Sequence of chain 2.A:
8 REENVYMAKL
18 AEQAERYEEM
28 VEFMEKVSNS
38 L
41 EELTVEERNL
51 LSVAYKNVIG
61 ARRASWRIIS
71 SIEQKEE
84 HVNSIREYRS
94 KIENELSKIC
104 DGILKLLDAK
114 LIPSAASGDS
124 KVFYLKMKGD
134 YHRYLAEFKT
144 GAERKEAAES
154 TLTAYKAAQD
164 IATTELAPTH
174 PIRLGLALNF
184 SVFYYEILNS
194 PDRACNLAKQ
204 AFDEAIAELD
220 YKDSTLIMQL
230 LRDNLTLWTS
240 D

Sequence of chain 2.B:
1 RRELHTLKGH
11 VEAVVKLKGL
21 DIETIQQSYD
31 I

Binding-site contacts:
Ligand atom NBG contacts residue ASP222 of chain 2.A at 3.8 Å.
Ligand atom CAK contacts residue ASP122 of chain 2.A at 3.8 Å.
Ligand atom OAC contacts residue ASN49 of chain 2.A at 3.1 Å.
Ligand atom CBD contacts residue ASP222 of chain 2.A at 3.9 Å.
Ligand atom NBH contacts residue ILE31 of chain 2.B at 3.9 Å.
Ligand atom CAL contacts residue ARG48 of chain 2.A at 4.2 Å.
Ligand atom CAI contacts residue ARG48 of chain 2.A at 3.7 Å.
Ligand atom OAD contacts residue ILE31 of chain 2.B at 2.9 Å.
Ligand atom CAQ contacts residue ASP222 of chain 2.A at 3.8 Å.
Ligand atom CBE contacts residue ILE175 of chain 2.A at 4.0 Å (hydrophobic).
Ligand atom OAA contacts residue ILE31 of chain 2.B at 4.1 Å.
Ligand atom CAJ contacts residue VAL45 of chain 2.A at 4.2 Å (hydrophobic).
Ligand atom OAF contacts residue VAL45 of chain 2.A at 3.8 Å.
Ligand atom CBF contacts residue ASP222 of chain 2.A at 3.5 Å.
Ligand atom OAB contacts residue HIS173 of chain 2.A at 4.0 Å.
Ligand atom CAL contacts residue ILE175 of chain 2.A at 4.1 Å (hydrophobic).
Ligand atom OAG contacts residue HIS5 of chain 2.B at 3.5 Å (h-bond).
Ligand atom OAH contacts residue LYS129 of chain 2.A at 2.7 Å.
Ligand atom CAV contacts residue ASN49 of chain 2.A at 3.6 Å.
Ligand atom OAF contacts residue ASN49 of chain 2.A at 2.8 Å (h-bond).
Ligand atom OAA contacts residue LYS56 of chain 2.A at 3.6 Å.
Ligand atom CAX contacts residue ASN49 of chain 2.A at 3.5 Å.
Ligand atom OAH contacts residue GLY178 of chain 2.A at 3.7 Å.
Ligand atom CAP contacts residue ILE175 of chain 2.A at 3.6 Å (hydrophobic).
Ligand atom OAB contacts residue PRO174 of chain 2.A at 2.9 Å.
Ligand atom CAU contacts residue LYS56 of chain 2.A at 3.8 Å.
Ligand atom OAE contacts residue LYS56 of chain 2.A at 3.2 Å (salt-bridge).
Ligand atom NBH contacts residue LYS129 of chain 2.A at 3.7 Å.
Ligand atom CAP contacts residue PRO174 of chain 2.A at 3.4 Å (hydrophobic).
Ligand atom CAS contacts residue ILE175 of chain 2.A at 3.4 Å (hydrophobic).
Ligand atom CAW contacts residue PRO174 of chain 2.A at 4.1 Å (hydrophobic).
Ligand atom CAW contacts residue ILE175 of chain 2.A at 4.1 Å (hydrophobic).
Ligand atom CAI contacts residue ASP122 of chain 2.A at 3.6 Å.
Ligand atom CAJ contacts residue ARG48 of chain 2.A at 3.1 Å.
Ligand atom OAH contacts residue ILE175 of chain 2.A at 4.0 Å.
Ligand atom CAM contacts residue HIS173 of chain 2.A at 4.1 Å.
Ligand atom OAB contacts residue ILE175 of chain 2.A at 3.8 Å.
Ligand atom CAS contacts residue PRO174 of chain 2.A at 4.0 Å (hydrophobic).
Ligand atom OAD contacts residue LYS129 of chain 2.A at 3.4 Å (salt-bridge).
Ligand atom CAJ contacts residue ASP122 of chain 2.A at 4.3 Å.

A small-molecule ligand and the protein it binds are described below.
Small molecule (SMILES): O=C(C1=C(O)C(=O)N(c2ccc(O)c(C(=O)O)c2)[C@H]1c1ccc([N+](=O)[O-])cc1)c1ccccc1